Sequence of chain 1.A:
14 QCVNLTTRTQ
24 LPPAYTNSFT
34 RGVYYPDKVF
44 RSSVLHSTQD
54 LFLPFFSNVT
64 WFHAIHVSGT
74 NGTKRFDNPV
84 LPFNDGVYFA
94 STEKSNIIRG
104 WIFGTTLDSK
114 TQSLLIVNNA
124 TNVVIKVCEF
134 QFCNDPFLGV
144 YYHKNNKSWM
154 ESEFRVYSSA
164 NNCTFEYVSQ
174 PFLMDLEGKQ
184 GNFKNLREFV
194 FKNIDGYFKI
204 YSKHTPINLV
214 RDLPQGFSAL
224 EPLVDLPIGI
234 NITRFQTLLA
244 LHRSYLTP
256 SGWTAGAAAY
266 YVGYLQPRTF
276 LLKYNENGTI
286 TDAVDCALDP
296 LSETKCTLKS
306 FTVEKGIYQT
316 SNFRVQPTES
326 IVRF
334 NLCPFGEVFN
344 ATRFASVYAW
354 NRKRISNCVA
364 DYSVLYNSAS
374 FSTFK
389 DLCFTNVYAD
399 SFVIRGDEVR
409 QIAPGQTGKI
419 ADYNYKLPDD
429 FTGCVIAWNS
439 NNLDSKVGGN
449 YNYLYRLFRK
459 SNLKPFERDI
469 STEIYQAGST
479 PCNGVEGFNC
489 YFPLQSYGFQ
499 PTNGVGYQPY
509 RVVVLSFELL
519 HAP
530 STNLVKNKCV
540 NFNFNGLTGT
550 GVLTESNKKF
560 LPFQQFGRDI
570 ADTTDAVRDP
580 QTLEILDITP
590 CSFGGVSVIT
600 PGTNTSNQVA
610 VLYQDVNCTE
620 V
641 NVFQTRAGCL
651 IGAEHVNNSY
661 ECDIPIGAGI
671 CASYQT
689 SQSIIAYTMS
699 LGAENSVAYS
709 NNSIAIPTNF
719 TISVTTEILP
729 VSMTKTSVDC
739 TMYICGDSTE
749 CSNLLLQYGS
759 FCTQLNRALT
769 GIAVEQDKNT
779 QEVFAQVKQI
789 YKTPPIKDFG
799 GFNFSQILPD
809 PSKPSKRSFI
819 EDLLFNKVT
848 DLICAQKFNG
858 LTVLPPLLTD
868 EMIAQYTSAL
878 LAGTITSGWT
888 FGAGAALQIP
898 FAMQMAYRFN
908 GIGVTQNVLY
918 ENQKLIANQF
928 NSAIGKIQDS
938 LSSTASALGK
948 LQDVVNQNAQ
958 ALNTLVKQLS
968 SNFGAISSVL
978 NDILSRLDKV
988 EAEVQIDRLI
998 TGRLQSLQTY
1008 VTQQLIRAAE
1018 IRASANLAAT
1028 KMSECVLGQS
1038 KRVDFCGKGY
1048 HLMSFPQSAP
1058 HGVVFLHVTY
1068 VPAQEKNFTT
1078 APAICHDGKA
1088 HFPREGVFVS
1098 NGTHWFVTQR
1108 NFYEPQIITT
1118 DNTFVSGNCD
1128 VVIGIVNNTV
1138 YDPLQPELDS

Binding-site contacts:
Ligand atom C4 contacts residue ASN1134 of chain 1.A at 4.2 Å.
Ligand atom O5 contacts residue ASN1134 of chain 1.A at 2.3 Å (h-bond).
Ligand atom O7 contacts residue ASN1134 of chain 1.A at 4.0 Å.
Ligand atom O6 contacts residue ASN1134 of chain 1.A at 3.8 Å.
Ligand atom C2 contacts residue ASN1134 of chain 1.A at 2.5 Å.
Ligand atom C1 contacts residue ASN1134 of chain 1.A at 1.4 Å.
Ligand atom C7 contacts residue ASN1134 of chain 1.A at 3.7 Å.
Ligand atom C5 contacts residue ASN1134 of chain 1.A at 3.6 Å.
Ligand atom N2 contacts residue ASN1134 of chain 1.A at 2.9 Å (h-bond).
Ligand atom C6 contacts residue ASN1134 of chain 1.A at 4.3 Å.
Ligand atom C8 contacts residue ILE1132 of chain 1.A at 4.0 Å (hydrophobic).
Ligand atom C3 contacts residue ASN1134 of chain 1.A at 3.8 Å.

A small-molecule ligand and the protein it binds are described below.
Small molecule (SMILES): CC(=O)N[C@H]1[C@H](O[C@H]2[C@H](O)[C@@H](NC(C)=O)CO[C@@H]2CO)O[C@H](CO)[C@@H](O)[C@@H]1O